The protein below binds the small molecule below.
Small molecule (SMILES): CC(=O)N[C@@H]1[C@@H](O)[C@H](O)[C@@H](CO)O[C@H]1O

Sequence of chain 1.C:
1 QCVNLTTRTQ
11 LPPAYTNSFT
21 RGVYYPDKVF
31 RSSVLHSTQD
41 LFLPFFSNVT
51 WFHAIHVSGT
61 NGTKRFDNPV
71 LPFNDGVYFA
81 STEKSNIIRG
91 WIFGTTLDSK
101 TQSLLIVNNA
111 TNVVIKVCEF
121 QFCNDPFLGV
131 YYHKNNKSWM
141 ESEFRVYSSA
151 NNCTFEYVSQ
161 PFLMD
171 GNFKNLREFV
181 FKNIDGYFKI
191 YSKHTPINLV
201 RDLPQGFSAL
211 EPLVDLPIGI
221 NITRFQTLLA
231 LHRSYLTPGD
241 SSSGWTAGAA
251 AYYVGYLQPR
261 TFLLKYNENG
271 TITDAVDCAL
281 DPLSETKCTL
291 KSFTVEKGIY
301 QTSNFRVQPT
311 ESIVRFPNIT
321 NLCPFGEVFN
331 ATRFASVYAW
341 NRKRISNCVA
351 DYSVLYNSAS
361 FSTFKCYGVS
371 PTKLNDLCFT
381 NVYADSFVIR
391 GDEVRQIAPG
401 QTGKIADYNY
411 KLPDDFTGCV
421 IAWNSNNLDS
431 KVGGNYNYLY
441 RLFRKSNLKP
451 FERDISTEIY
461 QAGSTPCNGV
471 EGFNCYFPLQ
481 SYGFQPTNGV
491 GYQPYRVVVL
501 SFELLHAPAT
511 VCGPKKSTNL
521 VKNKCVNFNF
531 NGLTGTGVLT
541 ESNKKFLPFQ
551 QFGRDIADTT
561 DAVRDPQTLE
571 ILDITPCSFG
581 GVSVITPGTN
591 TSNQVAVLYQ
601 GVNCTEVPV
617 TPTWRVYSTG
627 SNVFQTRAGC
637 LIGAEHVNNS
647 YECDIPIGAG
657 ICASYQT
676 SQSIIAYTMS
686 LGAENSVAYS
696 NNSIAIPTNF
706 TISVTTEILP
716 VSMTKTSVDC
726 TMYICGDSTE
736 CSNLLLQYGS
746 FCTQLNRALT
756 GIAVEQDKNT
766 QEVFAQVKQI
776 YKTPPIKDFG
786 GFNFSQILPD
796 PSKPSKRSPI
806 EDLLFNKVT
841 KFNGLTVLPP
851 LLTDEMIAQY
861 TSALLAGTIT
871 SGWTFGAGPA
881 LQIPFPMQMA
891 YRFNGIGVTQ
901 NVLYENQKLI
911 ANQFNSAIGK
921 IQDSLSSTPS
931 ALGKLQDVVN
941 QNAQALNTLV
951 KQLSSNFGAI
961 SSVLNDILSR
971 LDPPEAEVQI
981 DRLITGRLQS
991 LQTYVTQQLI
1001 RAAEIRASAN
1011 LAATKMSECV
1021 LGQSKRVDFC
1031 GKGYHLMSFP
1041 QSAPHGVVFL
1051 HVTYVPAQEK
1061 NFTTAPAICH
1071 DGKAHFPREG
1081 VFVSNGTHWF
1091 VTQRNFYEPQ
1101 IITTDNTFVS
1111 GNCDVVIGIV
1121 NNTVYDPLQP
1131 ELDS

Sequence of chain 1.A:
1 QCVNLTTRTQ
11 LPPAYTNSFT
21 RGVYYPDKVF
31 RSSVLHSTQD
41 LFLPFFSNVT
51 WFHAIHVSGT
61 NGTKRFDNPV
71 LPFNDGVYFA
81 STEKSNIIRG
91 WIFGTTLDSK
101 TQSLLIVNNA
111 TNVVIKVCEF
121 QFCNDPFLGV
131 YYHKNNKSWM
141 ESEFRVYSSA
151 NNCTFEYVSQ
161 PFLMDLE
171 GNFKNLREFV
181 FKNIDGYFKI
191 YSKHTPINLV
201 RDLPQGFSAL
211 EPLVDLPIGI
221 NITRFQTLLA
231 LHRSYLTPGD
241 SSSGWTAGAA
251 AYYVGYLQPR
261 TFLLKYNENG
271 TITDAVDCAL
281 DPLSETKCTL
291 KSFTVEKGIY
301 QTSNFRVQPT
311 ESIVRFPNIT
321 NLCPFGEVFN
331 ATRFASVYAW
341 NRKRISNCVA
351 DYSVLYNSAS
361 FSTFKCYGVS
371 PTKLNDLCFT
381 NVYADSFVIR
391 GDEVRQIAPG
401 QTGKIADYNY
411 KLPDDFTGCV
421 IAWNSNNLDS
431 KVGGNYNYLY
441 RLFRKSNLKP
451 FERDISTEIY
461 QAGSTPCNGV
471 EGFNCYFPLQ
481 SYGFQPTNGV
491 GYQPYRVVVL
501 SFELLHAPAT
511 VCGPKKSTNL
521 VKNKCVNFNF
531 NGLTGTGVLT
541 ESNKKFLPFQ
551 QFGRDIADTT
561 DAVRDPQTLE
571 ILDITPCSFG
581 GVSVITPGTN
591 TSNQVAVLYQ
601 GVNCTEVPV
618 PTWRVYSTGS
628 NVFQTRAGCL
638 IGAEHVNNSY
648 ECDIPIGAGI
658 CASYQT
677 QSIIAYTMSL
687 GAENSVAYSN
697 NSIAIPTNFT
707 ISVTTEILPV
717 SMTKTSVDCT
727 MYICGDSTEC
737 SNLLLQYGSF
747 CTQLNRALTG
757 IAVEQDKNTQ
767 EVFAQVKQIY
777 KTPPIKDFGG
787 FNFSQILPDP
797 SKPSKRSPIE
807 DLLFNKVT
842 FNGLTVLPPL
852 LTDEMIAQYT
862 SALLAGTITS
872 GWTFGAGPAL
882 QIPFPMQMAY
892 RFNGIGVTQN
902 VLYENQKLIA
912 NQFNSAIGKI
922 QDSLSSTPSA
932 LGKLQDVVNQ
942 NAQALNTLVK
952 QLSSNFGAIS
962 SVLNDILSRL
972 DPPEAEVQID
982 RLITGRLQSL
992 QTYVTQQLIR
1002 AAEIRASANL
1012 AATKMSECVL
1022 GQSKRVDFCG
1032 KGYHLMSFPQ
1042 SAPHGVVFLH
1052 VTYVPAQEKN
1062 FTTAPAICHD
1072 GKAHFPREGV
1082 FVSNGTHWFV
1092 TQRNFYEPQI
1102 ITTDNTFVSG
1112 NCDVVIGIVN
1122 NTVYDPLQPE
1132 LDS

Binding-site contacts:
Ligand atom N2 contacts residue ASN269 of chain 1.A at 2.9 Å (h-bond).
Ligand atom C8 contacts residue ASN267 of chain 1.A at 4.2 Å.
Ligand atom O5 contacts residue ASN269 of chain 1.A at 2.4 Å (h-bond).
Ligand atom O6 contacts residue LYS545 of chain 1.C at 4.4 Å.
Ligand atom O7 contacts residue ASN269 of chain 1.A at 3.8 Å.
Ligand atom C7 contacts residue ASN269 of chain 1.A at 3.5 Å.
Ligand atom C1 contacts residue ASN269 of chain 1.A at 1.4 Å.
Ligand atom C4 contacts residue ASN269 of chain 1.A at 4.2 Å.
Ligand atom C2 contacts residue ASN269 of chain 1.A at 2.5 Å.
Ligand atom C3 contacts residue ASN269 of chain 1.A at 3.8 Å.
Ligand atom C5 contacts residue ASN269 of chain 1.A at 3.7 Å.